Sequence of chain 1.A:
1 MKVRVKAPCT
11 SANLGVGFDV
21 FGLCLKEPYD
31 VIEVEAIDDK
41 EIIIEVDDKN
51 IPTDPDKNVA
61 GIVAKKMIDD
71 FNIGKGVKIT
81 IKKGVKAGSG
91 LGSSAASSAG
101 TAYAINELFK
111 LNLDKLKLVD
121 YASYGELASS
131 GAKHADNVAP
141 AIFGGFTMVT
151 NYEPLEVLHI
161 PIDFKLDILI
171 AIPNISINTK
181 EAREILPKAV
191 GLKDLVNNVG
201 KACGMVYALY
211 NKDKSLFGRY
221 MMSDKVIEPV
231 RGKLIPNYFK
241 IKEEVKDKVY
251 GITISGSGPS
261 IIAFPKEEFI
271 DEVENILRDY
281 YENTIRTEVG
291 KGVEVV

A protein and the small-molecule ligand that binds it are described below.
Small molecule (SMILES): N[C@@H](CCO)C(=O)O

Binding-site contacts:
Ligand atom O contacts residue ARG231 of chain 1.A at 2.6 Å (salt-bridge).
Ligand atom C3 contacts residue ASN13 of chain 1.A at 3.9 Å.
Ligand atom N contacts residue PHE18 of chain 1.A at 4.1 Å.
Ligand atom C4 contacts residue SER257 of chain 1.A at 3.8 Å.
Ligand atom C3 contacts residue ASN137 of chain 1.A at 3.8 Å.
Ligand atom O3 contacts residue ASN137 of chain 1.A at 2.8 Å (h-bond).
Ligand atom CA contacts residue ASP136 of chain 1.A at 3.7 Å.
Ligand atom C4 contacts residue THR179 of chain 1.A at 4.2 Å.
Ligand atom C contacts residue PHE18 of chain 1.A at 3.8 Å (hydrophobic).
Ligand atom C4 contacts residue ANP1 of chain 1.C at 3.2 Å.
Ligand atom O contacts residue PHE18 of chain 1.A at 3.7 Å.
Ligand atom N contacts residue ARG183 of chain 1.A at 3.8 Å.
Ligand atom C3 contacts residue ALA12 of chain 1.A at 3.8 Å (hydrophobic).
Ligand atom OXT contacts residue THR179 of chain 1.A at 3.8 Å.
Ligand atom C3 contacts residue HIS134 of chain 1.A at 4.2 Å.
Ligand atom CA contacts residue ASN13 of chain 1.A at 3.7 Å.
Ligand atom C contacts residue SER257 of chain 1.A at 4.2 Å.
Ligand atom O3 contacts residue SER257 of chain 1.A at 3.9 Å.
Ligand atom CA contacts residue ARG183 of chain 1.A at 3.5 Å.
Ligand atom O3 contacts residue GLY256 of chain 1.A at 3.7 Å.
Ligand atom O contacts residue GLY256 of chain 1.A at 3.8 Å.
Ligand atom OXT contacts residue ARG231 of chain 1.A at 2.7 Å (salt-bridge).
Ligand atom N contacts residue ASN13 of chain 1.A at 2.7 Å (h-bond).
Ligand atom C contacts residue ARG183 of chain 1.A at 3.5 Å.
Ligand atom CA contacts residue ASP19 of chain 1.A at 3.5 Å.
Ligand atom C3 contacts residue ASP136 of chain 1.A at 3.6 Å.
Ligand atom O contacts residue ASN13 of chain 1.A at 2.6 Å (h-bond).
Ligand atom C contacts residue ASP19 of chain 1.A at 4.1 Å.
Ligand atom C4 contacts residue HIS134 of chain 1.A at 4.0 Å.
Ligand atom OXT contacts residue PHE18 of chain 1.A at 3.9 Å.
Ligand atom O contacts residue SER257 of chain 1.A at 3.8 Å.
Ligand atom N contacts residue ASP19 of chain 1.A at 2.6 Å (salt-bridge).
Ligand atom O3 contacts residue ANP1 of chain 1.C at 2.5 Å (h-bond).
Ligand atom O3 contacts residue ALA12 of chain 1.A at 4.0 Å.
Ligand atom C contacts residue ASN13 of chain 1.A at 3.6 Å.
Ligand atom OXT contacts residue ARG183 of chain 1.A at 2.8 Å (salt-bridge).
Ligand atom C4 contacts residue GLY256 of chain 1.A at 4.2 Å.
Ligand atom N contacts residue ASP136 of chain 1.A at 2.7 Å (salt-bridge).
Ligand atom C4 contacts residue ASN137 of chain 1.A at 3.6 Å.
Ligand atom C contacts residue ARG231 of chain 1.A at 3.4 Å.